Sequence of chain 1.A:
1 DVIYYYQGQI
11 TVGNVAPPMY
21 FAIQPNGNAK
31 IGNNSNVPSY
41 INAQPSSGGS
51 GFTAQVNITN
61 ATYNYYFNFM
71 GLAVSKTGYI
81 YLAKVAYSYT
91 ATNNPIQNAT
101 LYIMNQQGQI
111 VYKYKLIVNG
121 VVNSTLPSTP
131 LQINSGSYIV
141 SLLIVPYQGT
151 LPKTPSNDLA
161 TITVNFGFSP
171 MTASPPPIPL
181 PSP

Sequence of chain 1.D:
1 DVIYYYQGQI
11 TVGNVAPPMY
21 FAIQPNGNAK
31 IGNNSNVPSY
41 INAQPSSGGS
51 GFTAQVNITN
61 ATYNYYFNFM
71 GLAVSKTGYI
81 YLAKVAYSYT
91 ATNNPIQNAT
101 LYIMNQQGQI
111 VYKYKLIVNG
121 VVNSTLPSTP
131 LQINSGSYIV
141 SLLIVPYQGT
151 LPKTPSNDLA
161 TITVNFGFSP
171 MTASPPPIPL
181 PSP

Binding-site contacts:
Ligand atom C8 contacts residue PRO17 of chain 1.A at 3.8 Å (hydrophobic).
Ligand atom C8 contacts residue GLY149 of chain 1.D at 3.4 Å.
Ligand atom O5 contacts residue ASN60 of chain 1.D at 2.3 Å (h-bond).
Ligand atom C8 contacts residue TYR20 of chain 1.A at 3.8 Å (hydrophobic).
Ligand atom O6 contacts residue LEU151 of chain 1.D at 2.6 Å (h-bond).
Ligand atom O6 contacts residue LYS153 of chain 1.D at 3.8 Å.
Ligand atom C8 contacts residue LEU151 of chain 1.D at 3.4 Å (hydrophobic).
Ligand atom C6 contacts residue LEU151 of chain 1.D at 3.2 Å (hydrophobic).
Ligand atom O4 contacts residue LEU151 of chain 1.D at 4.0 Å.
Ligand atom O7 contacts residue GLY48 of chain 1.A at 2.9 Å (h-bond).
Ligand atom C5 contacts residue ASN60 of chain 1.D at 3.7 Å.
Ligand atom O7 contacts residue TYR20 of chain 1.A at 4.2 Å.
Ligand atom C5 contacts residue LEU151 of chain 1.D at 3.3 Å (hydrophobic).
Ligand atom N2 contacts residue GLY149 of chain 1.D at 4.2 Å.
Ligand atom C7 contacts residue PRO152 of chain 1.D at 4.0 Å (hydrophobic).
Ligand atom C8 contacts residue PRO152 of chain 1.D at 4.0 Å (hydrophobic).
Ligand atom O4 contacts residue LYS153 of chain 1.D at 4.0 Å.
Ligand atom C1 contacts residue GLY48 of chain 1.A at 3.5 Å.
Ligand atom C7 contacts residue GLY48 of chain 1.A at 3.8 Å.
Ligand atom C2 contacts residue GLY48 of chain 1.A at 3.6 Å.
Ligand atom C7 contacts residue LEU151 of chain 1.D at 3.8 Å (hydrophobic).
Ligand atom O6 contacts residue GLY149 of chain 1.D at 3.0 Å (h-bond).
Ligand atom C3 contacts residue ASN60 of chain 1.D at 3.9 Å.
Ligand atom O5 contacts residue GLY48 of chain 1.A at 3.7 Å.
Ligand atom O6 contacts residue THR150 of chain 1.D at 4.1 Å.
Ligand atom O6 contacts residue LYS153 of chain 1.D at 4.2 Å.
Ligand atom N2 contacts residue GLY48 of chain 1.A at 4.0 Å.
Ligand atom C7 contacts residue LYS153 of chain 1.D at 4.2 Å.
Ligand atom C7 contacts residue PRO17 of chain 1.A at 4.0 Å (hydrophobic).
Ligand atom C2 contacts residue ASN60 of chain 1.D at 2.5 Å.
Ligand atom N2 contacts residue PRO17 of chain 1.A at 4.2 Å.
Ligand atom N2 contacts residue LEU151 of chain 1.D at 4.1 Å.
Ligand atom C6 contacts residue GLY149 of chain 1.D at 3.5 Å.
Ligand atom O7 contacts residue LYS153 of chain 1.D at 3.6 Å (salt-bridge).
Ligand atom O7 contacts residue PRO152 of chain 1.D at 3.8 Å.
Ligand atom C8 contacts residue THR150 of chain 1.D at 3.8 Å.
Ligand atom N2 contacts residue ASN60 of chain 1.D at 3.0 Å (h-bond).
Ligand atom C7 contacts residue ASN60 of chain 1.D at 3.6 Å.
Ligand atom C1 contacts residue ASN60 of chain 1.D at 1.4 Å.
Ligand atom O7 contacts residue ASN60 of chain 1.D at 3.6 Å (h-bond).

This small molecule binds to this protein.
Small molecule (SMILES): CC(=O)N[C@H]1[C@H](O[C@H]2[C@H](O)[C@@H](NC(C)=O)CO[C@@H]2CO)O[C@H](CO[C@H]2O[C@H](CO)[C@@H](O)[C@H](O)[C@@H]2O)[C@@H](O[C@H]2O[C@H](CO)[C@@H](O)[C@H](O)[C@@H]2O)[C@@H]1O[C@@H]1O[C@H](CS(=O)(=O)O)[C@@H](O[C@@H]2O[C@H](CO)[C@@H](O)[C@H](O)[C@H]2O)[C@H](O)[C@H]1O